Sequence of chain 4.A:
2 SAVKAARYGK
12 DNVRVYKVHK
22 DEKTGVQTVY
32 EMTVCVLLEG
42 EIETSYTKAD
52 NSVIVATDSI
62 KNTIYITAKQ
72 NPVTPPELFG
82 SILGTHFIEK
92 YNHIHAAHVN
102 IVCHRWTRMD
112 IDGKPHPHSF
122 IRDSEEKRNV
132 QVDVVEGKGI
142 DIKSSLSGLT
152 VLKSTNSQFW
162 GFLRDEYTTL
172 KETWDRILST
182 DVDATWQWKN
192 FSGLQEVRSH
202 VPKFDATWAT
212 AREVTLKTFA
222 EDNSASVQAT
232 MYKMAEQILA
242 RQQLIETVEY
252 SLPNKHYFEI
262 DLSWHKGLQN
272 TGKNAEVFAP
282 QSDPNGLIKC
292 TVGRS

Binding-site contacts:
Ligand atom O2 contacts residue ARG177 of chain 3.A at 2.6 Å (salt-bridge).
Ligand atom N3 contacts residue ASN255 of chain 3.A at 3.5 Å (h-bond).
Ligand atom N8 contacts residue THR58 of chain 4.A at 3.2 Å (h-bond).
Ligand atom N3 contacts residue ARG177 of chain 3.A at 2.8 Å (salt-bridge).
Ligand atom N7 contacts residue PHE160 of chain 3.A at 3.6 Å.
Ligand atom N3 contacts residue PHE160 of chain 3.A at 3.7 Å.
Ligand atom C2 contacts residue PHE160 of chain 3.A at 3.6 Å (hydrophobic).
Ligand atom N8 contacts residue LEU171 of chain 3.A at 3.9 Å.
Ligand atom N8 contacts residue ASP59 of chain 4.A at 4.0 Å.
Ligand atom N9 contacts residue THR58 of chain 4.A at 4.0 Å.
Ligand atom O6 contacts residue THR58 of chain 4.A at 3.9 Å.
Ligand atom C4 contacts residue ASN255 of chain 3.A at 3.9 Å.
Ligand atom C5 contacts residue THR58 of chain 4.A at 4.0 Å.
Ligand atom O2 contacts residue GLN229 of chain 3.A at 3.9 Å.
Ligand atom N1 contacts residue PHE160 of chain 3.A at 3.5 Å.
Ligand atom O6 contacts residue ILE289 of chain 3.A at 4.0 Å.
Ligand atom N9 contacts residue PHE160 of chain 3.A at 3.5 Å.
Ligand atom C2 contacts residue ARG177 of chain 3.A at 3.4 Å.
Ligand atom C2 contacts residue GLN229 of chain 3.A at 3.9 Å.
Ligand atom C2 contacts residue ASN255 of chain 3.A at 4.0 Å.
Ligand atom C5 contacts residue PHE160 of chain 3.A at 3.3 Å (hydrophobic).
Ligand atom C2 contacts residue VAL228 of chain 3.A at 3.9 Å (hydrophobic).
Ligand atom O6 contacts residue TYR9 of chain 4.A at 4.1 Å.
Ligand atom N7 contacts residue THR58 of chain 4.A at 3.0 Å (h-bond).
Ligand atom O2 contacts residue VAL228 of chain 3.A at 2.9 Å (h-bond).
Ligand atom C4 contacts residue PHE160 of chain 3.A at 3.4 Å (hydrophobic).
Ligand atom N7 contacts residue ALA57 of chain 4.A at 3.7 Å.
Ligand atom N8 contacts residue PHE160 of chain 3.A at 3.6 Å.
Ligand atom N9 contacts residue LEU171 of chain 3.A at 4.1 Å.
Ligand atom N1 contacts residue GLN229 of chain 3.A at 2.9 Å (h-bond).
Ligand atom O6 contacts residue PHE160 of chain 3.A at 4.0 Å.
Ligand atom O6 contacts residue GLN229 of chain 3.A at 2.8 Å (h-bond).
Ligand atom N9 contacts residue ARG177 of chain 3.A at 3.9 Å.
Ligand atom O6 contacts residue ILE55 of chain 4.A at 3.7 Å.
Ligand atom O2 contacts residue PHE160 of chain 3.A at 3.9 Å.
Ligand atom O2 contacts residue SER227 of chain 3.A at 3.5 Å.
Ligand atom C6 contacts residue GLN229 of chain 3.A at 3.7 Å.
Ligand atom C4 contacts residue ARG177 of chain 3.A at 3.6 Å.
Ligand atom N8 contacts residue ALA57 of chain 4.A at 3.9 Å.
Ligand atom C6 contacts residue PHE160 of chain 3.A at 3.5 Å (hydrophobic).

Sequence of chain 3.A:
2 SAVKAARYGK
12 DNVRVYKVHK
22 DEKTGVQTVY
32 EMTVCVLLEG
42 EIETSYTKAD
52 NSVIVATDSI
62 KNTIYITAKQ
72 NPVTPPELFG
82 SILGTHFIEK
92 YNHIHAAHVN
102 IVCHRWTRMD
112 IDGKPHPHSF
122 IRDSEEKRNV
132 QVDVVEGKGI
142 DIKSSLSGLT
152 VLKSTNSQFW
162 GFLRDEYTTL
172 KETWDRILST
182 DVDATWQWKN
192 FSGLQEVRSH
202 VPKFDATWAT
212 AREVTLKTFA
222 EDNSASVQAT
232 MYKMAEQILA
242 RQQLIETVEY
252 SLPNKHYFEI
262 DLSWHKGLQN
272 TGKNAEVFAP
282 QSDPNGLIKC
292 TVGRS

A protein and the small-molecule ligand that binds it are described below.
Small molecule (SMILES): O=c1[nH]c(=O)c2nn[nH]c2[nH]1